A small-molecule ligand and the protein it binds are described below.
Small molecule (SMILES): CC(=O)N[C@@H]1[C@@H](O)[C@H](O)[C@@H](CO)O[C@H]1O

Binding-site contacts:
Ligand atom O7 contacts residue ASN616 of chain 1.A at 3.8 Å.
Ligand atom N2 contacts residue ASN616 of chain 1.A at 3.7 Å.
Ligand atom O7 contacts residue THR618 of chain 1.A at 3.6 Å.
Ligand atom C7 contacts residue ASN616 of chain 1.A at 3.9 Å.
Ligand atom C2 contacts residue ASN616 of chain 1.A at 3.3 Å.
Ligand atom O5 contacts residue ASN616 of chain 1.A at 3.8 Å.
Ligand atom C1 contacts residue ASN616 of chain 1.A at 3.4 Å.

Sequence of chain 1.A:
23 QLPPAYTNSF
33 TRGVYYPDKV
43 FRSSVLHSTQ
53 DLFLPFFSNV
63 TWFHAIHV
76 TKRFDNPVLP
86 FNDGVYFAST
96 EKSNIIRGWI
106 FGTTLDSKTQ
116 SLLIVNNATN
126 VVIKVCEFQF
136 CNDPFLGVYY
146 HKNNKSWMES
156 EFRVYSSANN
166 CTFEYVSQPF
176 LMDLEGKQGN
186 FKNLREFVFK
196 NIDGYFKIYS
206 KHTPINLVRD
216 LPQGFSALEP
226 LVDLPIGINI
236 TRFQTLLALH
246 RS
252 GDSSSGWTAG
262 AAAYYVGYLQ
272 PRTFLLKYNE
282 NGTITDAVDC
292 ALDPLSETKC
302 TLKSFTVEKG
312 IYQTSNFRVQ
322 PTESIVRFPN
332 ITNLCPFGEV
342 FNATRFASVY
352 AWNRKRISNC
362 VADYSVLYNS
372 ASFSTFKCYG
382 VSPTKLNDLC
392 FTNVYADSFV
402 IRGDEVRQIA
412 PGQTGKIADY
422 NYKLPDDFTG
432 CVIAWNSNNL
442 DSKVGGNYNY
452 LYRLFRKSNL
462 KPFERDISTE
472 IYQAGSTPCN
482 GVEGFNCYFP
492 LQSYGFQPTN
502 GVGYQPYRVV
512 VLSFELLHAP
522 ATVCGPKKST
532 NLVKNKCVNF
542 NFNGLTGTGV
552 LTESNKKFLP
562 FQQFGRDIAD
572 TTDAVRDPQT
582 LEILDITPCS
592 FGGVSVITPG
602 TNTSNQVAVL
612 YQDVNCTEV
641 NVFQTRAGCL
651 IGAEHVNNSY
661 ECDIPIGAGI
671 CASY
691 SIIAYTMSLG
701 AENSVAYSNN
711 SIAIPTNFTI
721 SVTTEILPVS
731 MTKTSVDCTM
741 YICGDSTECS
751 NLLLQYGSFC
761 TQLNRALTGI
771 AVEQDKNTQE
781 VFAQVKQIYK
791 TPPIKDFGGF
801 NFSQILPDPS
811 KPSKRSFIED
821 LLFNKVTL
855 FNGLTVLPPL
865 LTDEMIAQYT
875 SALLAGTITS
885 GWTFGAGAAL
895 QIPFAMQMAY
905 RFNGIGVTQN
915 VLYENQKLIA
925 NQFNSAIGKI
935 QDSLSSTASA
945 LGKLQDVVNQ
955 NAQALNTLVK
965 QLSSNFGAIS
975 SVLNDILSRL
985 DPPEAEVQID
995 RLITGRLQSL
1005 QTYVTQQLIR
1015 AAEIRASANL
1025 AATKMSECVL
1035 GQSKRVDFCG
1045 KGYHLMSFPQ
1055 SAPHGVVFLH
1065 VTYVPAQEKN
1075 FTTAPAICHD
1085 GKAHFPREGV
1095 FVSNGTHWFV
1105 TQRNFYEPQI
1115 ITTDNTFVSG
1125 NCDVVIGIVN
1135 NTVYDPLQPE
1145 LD